Sequence of chain 1.A:
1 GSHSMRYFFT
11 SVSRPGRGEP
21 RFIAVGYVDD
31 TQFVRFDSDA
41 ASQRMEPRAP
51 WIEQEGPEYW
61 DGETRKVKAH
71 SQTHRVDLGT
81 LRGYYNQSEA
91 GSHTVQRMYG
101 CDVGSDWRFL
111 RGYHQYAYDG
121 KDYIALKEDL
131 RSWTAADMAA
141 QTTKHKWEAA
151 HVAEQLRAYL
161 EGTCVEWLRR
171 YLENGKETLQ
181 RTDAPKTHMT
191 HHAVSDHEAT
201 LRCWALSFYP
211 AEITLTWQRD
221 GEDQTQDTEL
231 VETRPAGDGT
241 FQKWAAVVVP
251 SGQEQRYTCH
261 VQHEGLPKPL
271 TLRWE

Binding-site contacts:
Ligand atom C6 contacts residue GLY4 of chain 1.C at 3.8 Å.
Ligand atom C12 contacts residue PRO102 of chain 1.E at 3.7 Å (hydrophobic).
Ligand atom C13 contacts residue PRO95 of chain 1.E at 3.8 Å (hydrophobic).
Ligand atom C3 contacts residue PRO102 of chain 1.E at 3.8 Å (hydrophobic).
Ligand atom C4 contacts residue ASP93 of chain 1.D at 4.0 Å.
Ligand atom C2 contacts residue PRO102 of chain 1.E at 3.1 Å (hydrophobic).
Ligand atom C11 contacts residue ARG94 of chain 1.E at 3.5 Å.
Ligand atom C2 contacts residue PHE33 of chain 1.D at 3.9 Å (hydrophobic).
Ligand atom C2 contacts residue SER31 of chain 1.D at 3.2 Å.
Ligand atom O1 contacts residue ARG94 of chain 1.E at 3.0 Å (salt-bridge).
Ligand atom C8 contacts residue GLN155 of chain 1.A at 3.6 Å.
Ligand atom C7 contacts residue GLN155 of chain 1.A at 3.8 Å.
Ligand atom C5 contacts residue ASP93 of chain 1.D at 3.7 Å.
Ligand atom C8 contacts residue LYS5 of chain 1.C at 3.7 Å.
Ligand atom C7 contacts residue SER31 of chain 1.D at 4.0 Å.
Ligand atom N1 contacts residue TYR50 of chain 1.D at 3.5 Å.
Ligand atom C3 contacts residue SER31 of chain 1.D at 3.2 Å.
Ligand atom C7 contacts residue LYS5 of chain 1.C at 3.9 Å.
Ligand atom C13 contacts residue GLY96 of chain 1.E at 3.6 Å.
Ligand atom C2 contacts residue GLN155 of chain 1.A at 4.0 Å.
Ligand atom C11 contacts residue LYS5 of chain 1.C at 3.4 Å.
Ligand atom O1 contacts residue GLY96 of chain 1.E at 2.9 Å (h-bond).
Ligand atom C13 contacts residue ARG94 of chain 1.E at 3.8 Å.
Ligand atom C9 contacts residue SER31 of chain 1.D at 3.2 Å.
Ligand atom C4 contacts residue THR91 of chain 1.D at 3.9 Å.
Ligand atom C6 contacts residue GLN30 of chain 1.D at 3.7 Å.
Ligand atom C2 contacts residue TYR50 of chain 1.D at 3.8 Å (hydrophobic).
Ligand atom C10 contacts residue SER31 of chain 1.D at 3.9 Å.
Ligand atom C8 contacts residue SER31 of chain 1.D at 3.2 Å.
Ligand atom C4 contacts residue SER31 of chain 1.D at 3.7 Å.
Ligand atom N1 contacts residue SER31 of chain 1.D at 3.3 Å (h-bond).
Ligand atom C5 contacts residue GLY4 of chain 1.C at 3.8 Å.
Ligand atom O1 contacts residue PRO95 of chain 1.E at 3.6 Å.
Ligand atom C5 contacts residue THR92 of chain 1.D at 3.6 Å.
Ligand atom C13 contacts residue LYS5 of chain 1.C at 1.3 Å.
Ligand atom N1 contacts residue GLN155 of chain 1.A at 2.9 Å (h-bond).
Ligand atom C12 contacts residue LYS5 of chain 1.C at 2.5 Å.
Ligand atom O1 contacts residue LYS5 of chain 1.C at 2.2 Å (salt-bridge).
Ligand atom C9 contacts residue LYS5 of chain 1.C at 3.8 Å.
Ligand atom C10 contacts residue PRO102 of chain 1.E at 3.8 Å (hydrophobic).

Sequence of chain 1.C:
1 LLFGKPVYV

The protein below binds the small molecule below.
Small molecule (SMILES): O=C(O)CCCc1c[nH]c2ccccc12

Sequence of chain 1.E:
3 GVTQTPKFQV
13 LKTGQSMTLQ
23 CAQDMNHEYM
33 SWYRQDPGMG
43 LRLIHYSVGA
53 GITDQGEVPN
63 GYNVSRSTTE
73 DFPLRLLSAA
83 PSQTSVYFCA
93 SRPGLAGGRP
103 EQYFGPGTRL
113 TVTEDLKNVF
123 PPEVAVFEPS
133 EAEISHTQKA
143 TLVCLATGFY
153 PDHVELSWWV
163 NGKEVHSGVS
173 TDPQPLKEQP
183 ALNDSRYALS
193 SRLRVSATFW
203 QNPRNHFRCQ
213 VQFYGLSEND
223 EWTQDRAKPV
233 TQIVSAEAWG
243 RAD

Sequence of chain 1.D:
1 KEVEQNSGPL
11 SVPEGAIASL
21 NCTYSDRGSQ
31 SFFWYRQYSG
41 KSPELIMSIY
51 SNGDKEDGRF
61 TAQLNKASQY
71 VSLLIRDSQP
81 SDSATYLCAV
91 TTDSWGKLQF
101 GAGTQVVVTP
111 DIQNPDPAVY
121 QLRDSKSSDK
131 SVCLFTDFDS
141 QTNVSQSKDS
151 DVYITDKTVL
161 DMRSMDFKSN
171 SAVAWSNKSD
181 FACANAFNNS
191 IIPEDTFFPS